A protein and the small-molecule ligand that binds it are described below.
Small molecule (SMILES): CC(=O)N[C@@H]1[C@@H](O)[C@H](O)[C@@H](CO)O[C@H]1O

Binding-site contacts:
Ligand atom C7 contacts residue ASN61 of chain 1.A at 3.3 Å.
Ligand atom O5 contacts residue TYR28 of chain 1.A at 3.9 Å.
Ligand atom O7 contacts residue ASN61 of chain 1.A at 3.9 Å.
Ligand atom C8 contacts residue PRO628 of chain 1.A at 4.2 Å (hydrophobic).
Ligand atom C3 contacts residue ASN61 of chain 1.A at 3.8 Å.
Ligand atom N2 contacts residue ASN61 of chain 1.A at 2.9 Å (h-bond).
Ligand atom O5 contacts residue ASN61 of chain 1.A at 2.3 Å (h-bond).
Ligand atom C4 contacts residue ASN61 of chain 1.A at 4.2 Å.
Ligand atom C8 contacts residue ASN61 of chain 1.A at 3.7 Å.
Ligand atom C5 contacts residue ASN61 of chain 1.A at 3.6 Å.
Ligand atom C2 contacts residue ASN61 of chain 1.A at 2.5 Å.
Ligand atom C1 contacts residue ASN61 of chain 1.A at 1.5 Å.

Sequence of chain 1.A:
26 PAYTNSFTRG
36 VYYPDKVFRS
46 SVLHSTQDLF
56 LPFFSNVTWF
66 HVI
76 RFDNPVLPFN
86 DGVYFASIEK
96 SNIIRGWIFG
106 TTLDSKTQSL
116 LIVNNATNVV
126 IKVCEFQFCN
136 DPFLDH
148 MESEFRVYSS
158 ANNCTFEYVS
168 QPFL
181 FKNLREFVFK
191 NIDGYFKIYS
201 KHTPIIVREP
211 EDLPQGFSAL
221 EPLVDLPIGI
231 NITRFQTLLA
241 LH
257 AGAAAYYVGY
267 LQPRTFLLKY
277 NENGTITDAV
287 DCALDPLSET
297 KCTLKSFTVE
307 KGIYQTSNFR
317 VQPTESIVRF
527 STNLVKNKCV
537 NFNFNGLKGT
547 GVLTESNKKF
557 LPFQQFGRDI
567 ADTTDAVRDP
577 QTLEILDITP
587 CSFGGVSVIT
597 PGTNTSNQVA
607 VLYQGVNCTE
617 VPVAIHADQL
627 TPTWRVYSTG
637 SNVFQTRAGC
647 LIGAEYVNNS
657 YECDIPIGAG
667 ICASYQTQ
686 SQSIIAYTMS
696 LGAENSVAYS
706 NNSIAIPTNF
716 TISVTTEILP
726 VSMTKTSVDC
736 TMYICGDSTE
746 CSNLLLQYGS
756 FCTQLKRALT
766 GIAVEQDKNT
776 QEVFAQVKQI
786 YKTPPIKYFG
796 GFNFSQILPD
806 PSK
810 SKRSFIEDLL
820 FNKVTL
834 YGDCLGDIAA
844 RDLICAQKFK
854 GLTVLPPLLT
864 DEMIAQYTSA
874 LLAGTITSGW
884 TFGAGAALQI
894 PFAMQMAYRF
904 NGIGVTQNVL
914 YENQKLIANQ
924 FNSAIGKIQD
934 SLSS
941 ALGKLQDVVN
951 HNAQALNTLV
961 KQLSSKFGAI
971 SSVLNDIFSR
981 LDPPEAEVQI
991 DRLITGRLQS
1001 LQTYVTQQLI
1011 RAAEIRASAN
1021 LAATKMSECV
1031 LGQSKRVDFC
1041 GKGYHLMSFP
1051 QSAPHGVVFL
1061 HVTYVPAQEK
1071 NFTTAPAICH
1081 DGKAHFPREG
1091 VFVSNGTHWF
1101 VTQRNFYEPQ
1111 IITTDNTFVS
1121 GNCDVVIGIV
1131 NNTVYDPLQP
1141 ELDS